Sequence of chain 7.HA:
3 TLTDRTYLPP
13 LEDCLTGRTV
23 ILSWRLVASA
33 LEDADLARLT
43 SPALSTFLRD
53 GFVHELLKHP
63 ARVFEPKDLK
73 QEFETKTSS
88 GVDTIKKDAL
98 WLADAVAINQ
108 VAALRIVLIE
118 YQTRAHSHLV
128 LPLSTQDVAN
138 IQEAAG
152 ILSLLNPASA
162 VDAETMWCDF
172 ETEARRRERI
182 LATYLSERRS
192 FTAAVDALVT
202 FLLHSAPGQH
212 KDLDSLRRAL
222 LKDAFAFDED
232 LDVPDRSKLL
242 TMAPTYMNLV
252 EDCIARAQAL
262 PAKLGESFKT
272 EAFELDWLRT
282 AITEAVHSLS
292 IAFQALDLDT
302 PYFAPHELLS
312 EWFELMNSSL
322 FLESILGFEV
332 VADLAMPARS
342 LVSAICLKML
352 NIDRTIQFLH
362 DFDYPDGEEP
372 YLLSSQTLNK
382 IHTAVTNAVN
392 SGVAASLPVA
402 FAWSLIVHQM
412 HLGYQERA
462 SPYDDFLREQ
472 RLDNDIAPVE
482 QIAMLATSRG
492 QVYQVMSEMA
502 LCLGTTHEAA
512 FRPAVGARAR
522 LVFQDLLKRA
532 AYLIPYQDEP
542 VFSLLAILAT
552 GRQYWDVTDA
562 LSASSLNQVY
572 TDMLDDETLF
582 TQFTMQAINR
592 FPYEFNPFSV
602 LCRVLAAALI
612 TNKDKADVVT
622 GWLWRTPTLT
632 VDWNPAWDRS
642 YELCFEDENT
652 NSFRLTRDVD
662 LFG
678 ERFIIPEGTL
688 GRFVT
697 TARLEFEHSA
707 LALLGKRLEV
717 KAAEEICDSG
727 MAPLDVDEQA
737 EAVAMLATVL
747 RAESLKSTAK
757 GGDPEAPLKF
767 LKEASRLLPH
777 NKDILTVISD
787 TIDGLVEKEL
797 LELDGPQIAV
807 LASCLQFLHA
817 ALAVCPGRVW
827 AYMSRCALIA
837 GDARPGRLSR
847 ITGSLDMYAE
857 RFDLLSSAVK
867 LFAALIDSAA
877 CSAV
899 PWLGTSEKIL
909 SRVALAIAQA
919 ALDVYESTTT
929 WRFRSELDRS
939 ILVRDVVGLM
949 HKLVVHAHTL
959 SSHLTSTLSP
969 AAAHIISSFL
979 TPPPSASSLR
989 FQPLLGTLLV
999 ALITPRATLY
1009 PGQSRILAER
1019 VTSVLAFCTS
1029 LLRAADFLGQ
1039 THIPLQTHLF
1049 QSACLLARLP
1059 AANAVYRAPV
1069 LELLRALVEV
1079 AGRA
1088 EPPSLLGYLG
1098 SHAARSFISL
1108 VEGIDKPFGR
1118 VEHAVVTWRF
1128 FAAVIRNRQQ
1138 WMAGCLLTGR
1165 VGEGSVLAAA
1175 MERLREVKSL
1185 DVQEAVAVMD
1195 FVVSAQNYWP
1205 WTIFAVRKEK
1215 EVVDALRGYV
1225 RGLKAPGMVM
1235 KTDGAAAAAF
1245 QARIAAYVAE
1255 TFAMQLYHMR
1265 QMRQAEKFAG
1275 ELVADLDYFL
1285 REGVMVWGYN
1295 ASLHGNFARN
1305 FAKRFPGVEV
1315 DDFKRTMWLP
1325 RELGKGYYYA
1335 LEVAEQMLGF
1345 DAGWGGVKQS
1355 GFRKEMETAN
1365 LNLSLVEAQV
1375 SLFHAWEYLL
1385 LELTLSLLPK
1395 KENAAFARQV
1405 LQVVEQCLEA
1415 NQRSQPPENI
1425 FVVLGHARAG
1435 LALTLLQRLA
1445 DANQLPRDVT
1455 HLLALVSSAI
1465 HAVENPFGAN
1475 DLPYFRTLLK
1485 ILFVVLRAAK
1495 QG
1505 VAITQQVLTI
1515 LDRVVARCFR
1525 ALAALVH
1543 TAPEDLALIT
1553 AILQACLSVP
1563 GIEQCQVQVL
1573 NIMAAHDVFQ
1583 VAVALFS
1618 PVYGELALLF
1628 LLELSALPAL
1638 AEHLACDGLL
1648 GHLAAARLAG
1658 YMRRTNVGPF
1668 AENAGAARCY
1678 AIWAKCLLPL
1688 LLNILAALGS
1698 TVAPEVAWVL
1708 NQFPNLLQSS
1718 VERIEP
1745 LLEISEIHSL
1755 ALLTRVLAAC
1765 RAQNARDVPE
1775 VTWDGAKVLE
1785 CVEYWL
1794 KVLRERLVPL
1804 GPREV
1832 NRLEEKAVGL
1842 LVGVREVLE

Binding-site contacts:
Ligand atom O contacts residue PRO536 of chain 7.HA at 3.8 Å.
Ligand atom CE1 contacts residue LEU413 of chain 7.HA at 4.2 Å (hydrophobic).
Ligand atom CB contacts residue THR488 of chain 7.HA at 4.4 Å.
Ligand atom N contacts residue ILE535 of chain 7.HA at 3.7 Å.
Ligand atom CG contacts residue TYR537 of chain 7.HA at 3.2 Å (hydrophobic).
Ligand atom CB contacts residue GLU481 of chain 7.HA at 3.6 Å.
Ligand atom CD1 contacts residue GLN538 of chain 7.HA at 3.1 Å.
Ligand atom OD1 contacts residue TYR533 of chain 7.HA at 3.4 Å.
Ligand atom CD contacts residue TYR537 of chain 7.HA at 4.5 Å (hydrophobic).
Ligand atom CD2 contacts residue ALA484 of chain 7.HA at 3.6 Å (hydrophobic).
Ligand atom CD1 contacts residue ILE535 of chain 7.HA at 4.0 Å (hydrophobic).
Ligand atom CD1 contacts residue PHE402 of chain 7.HA at 4.0 Å (hydrophobic).
Ligand atom CG1 contacts residue THR488 of chain 7.HA at 4.2 Å.
Ligand atom CD1 contacts residue ILE535 of chain 7.HA at 4.0 Å (hydrophobic).
Ligand atom O contacts residue HIS409 of chain 7.HA at 3.6 Å.
Ligand atom CD1 contacts residue THR488 of chain 7.HA at 4.2 Å.
Ligand atom CA contacts residue ILE535 of chain 7.HA at 3.8 Å (hydrophobic).
Ligand atom C contacts residue HIS409 of chain 7.HA at 4.4 Å.
Ligand atom CD2 contacts residue MET485 of chain 7.HA at 4.0 Å (hydrophobic).
Ligand atom N contacts residue PRO536 of chain 7.HA at 4.2 Å.
Ligand atom CB contacts residue LEU534 of chain 7.HA at 4.3 Å (hydrophobic).
Ligand atom CD1 contacts residue LEU413 of chain 7.HA at 4.1 Å (hydrophobic).
Ligand atom ND2 contacts residue TYR533 of chain 7.HA at 3.7 Å.
Ligand atom CB contacts residue ILE535 of chain 7.HA at 4.2 Å (hydrophobic).
Ligand atom O contacts residue LEU534 of chain 7.HA at 4.3 Å.
Ligand atom CA contacts residue TYR537 of chain 7.HA at 4.5 Å (hydrophobic).
Ligand atom CD2 contacts residue THR488 of chain 7.HA at 4.2 Å.
Ligand atom CG contacts residue PRO536 of chain 7.HA at 4.5 Å (hydrophobic).
Ligand atom CB contacts residue TYR533 of chain 7.HA at 3.6 Å (hydrophobic).
Ligand atom NE2 contacts residue PRO536 of chain 7.HA at 4.2 Å.
Ligand atom CB contacts residue TYR537 of chain 7.HA at 3.0 Å (hydrophobic).
Ligand atom CG contacts residue TYR533 of chain 7.HA at 3.3 Å (hydrophobic).

A protein and the small-molecule ligand that binds it are described below.
Small molecule (SMILES): CC[C@H](C)[C@H](NC(=O)[C@H](CO)NC(=O)[C@H](CC(=O)O)NC(=O)[C@@H](N)CCC(=O)O)C(=O)N[C@@H](CC(C)C)C(=O)N[C@@H](CCC(N)=O)C(=O)N1CCC[C@H]1C(=O)NCC(=O)N[C@@H](C)C(=O)N[C@@H](Cc1ccccc1)C(=O)N[C@@H](CO)C(=O)N[C@@H](C)C(=O)N[C@H](C=O)CC(N)=O